Sequence of chain 2.B:
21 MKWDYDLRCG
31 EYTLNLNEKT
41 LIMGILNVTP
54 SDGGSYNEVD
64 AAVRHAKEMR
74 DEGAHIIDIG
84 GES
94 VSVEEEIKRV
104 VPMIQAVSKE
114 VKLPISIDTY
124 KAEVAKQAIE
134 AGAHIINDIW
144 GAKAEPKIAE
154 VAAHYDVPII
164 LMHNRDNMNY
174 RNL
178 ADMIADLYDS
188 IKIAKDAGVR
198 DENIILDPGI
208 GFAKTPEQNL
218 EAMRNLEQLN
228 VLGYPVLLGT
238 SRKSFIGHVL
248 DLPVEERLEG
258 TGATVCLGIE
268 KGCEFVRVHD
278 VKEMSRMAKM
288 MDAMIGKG

A small-molecule ligand and the protein it binds are described below.
Small molecule (SMILES): OCCCc1nc2ccc(C(F)(F)F)cc2[nH]1

Sequence of chain 1.B:
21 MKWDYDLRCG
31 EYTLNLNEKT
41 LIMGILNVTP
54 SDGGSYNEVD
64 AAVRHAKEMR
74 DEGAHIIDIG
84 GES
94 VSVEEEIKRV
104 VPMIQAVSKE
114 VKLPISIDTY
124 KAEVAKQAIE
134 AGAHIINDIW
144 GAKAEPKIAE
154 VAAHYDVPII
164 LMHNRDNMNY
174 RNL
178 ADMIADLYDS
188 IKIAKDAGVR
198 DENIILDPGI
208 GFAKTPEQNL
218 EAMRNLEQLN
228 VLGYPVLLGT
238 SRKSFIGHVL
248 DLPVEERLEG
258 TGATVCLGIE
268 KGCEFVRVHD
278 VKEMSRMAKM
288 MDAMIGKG

Binding-site contacts:
Ligand atom F02 contacts residue GLU256 of chain 1.B at 3.5 Å.
Ligand atom C06 contacts residue GLU256 of chain 1.B at 3.4 Å.
Ligand atom C contacts residue LEU255 of chain 1.B at 4.0 Å (hydrophobic).
Ligand atom C03 contacts residue 6DH1 of chain 2.P at 3.1 Å.
Ligand atom F01 contacts residue 6DH1 of chain 2.P at 0.6 Å.
Ligand atom C04 contacts residue 6DH1 of chain 2.P at 2.3 Å.
Ligand atom C08 contacts residue LEU255 of chain 2.B at 4.1 Å (hydrophobic).
Ligand atom C02 contacts residue 6DH1 of chain 2.P at 3.3 Å.
Ligand atom C06 contacts residue LEU255 of chain 1.B at 4.0 Å (hydrophobic).
Ligand atom C10 contacts residue GLU256 of chain 2.B at 4.0 Å.
Ligand atom N01 contacts residue 6DH1 of chain 2.P at 1.3 Å.
Ligand atom C09 contacts residue 6DH1 of chain 2.P at 0.6 Å.
Ligand atom F contacts residue GLU256 of chain 2.B at 3.9 Å.
Ligand atom C02 contacts residue GLU280 of chain 1.B at 3.1 Å.
Ligand atom C09 contacts residue LEU255 of chain 1.B at 3.9 Å (hydrophobic).
Ligand atom C10 contacts residue LEU255 of chain 2.B at 3.9 Å (hydrophobic).
Ligand atom N01 contacts residue GLU256 of chain 2.B at 3.7 Å.
Ligand atom C07 contacts residue 6DH1 of chain 2.P at 0.3 Å.
Ligand atom F contacts residue MET281 of chain 1.B at 3.6 Å.
Ligand atom F02 contacts residue 6DH1 of chain 2.P at 0.6 Å.
Ligand atom C contacts residue 6DH1 of chain 2.P at 0.7 Å.
Ligand atom O contacts residue GLU280 of chain 1.B at 2.9 Å (salt-bridge).
Ligand atom O contacts residue 6DH1 of chain 2.P at 3.9 Å.
Ligand atom C09 contacts residue GLU256 of chain 1.B at 3.4 Å.
Ligand atom F contacts residue 6DH1 of chain 2.P at 1.6 Å.
Ligand atom F contacts residue MET284 of chain 1.B at 4.0 Å.
Ligand atom C06 contacts residue 6DH1 of chain 2.P at 0.4 Å.
Ligand atom C01 contacts residue 6DH1 of chain 2.P at 0.5 Å.
Ligand atom C contacts residue LEU255 of chain 2.B at 4.0 Å (hydrophobic).
Ligand atom O contacts residue LYS279 of chain 1.B at 4.0 Å.
Ligand atom C05 contacts residue 6DH1 of chain 2.P at 1.1 Å.
Ligand atom F contacts residue GLU280 of chain 1.B at 4.0 Å.
Ligand atom F contacts residue LEU255 of chain 1.B at 4.0 Å.
Ligand atom C10 contacts residue 6DH1 of chain 2.P at 0.6 Å.
Ligand atom C08 contacts residue 6DH1 of chain 2.P at 0.4 Å.
Ligand atom N contacts residue 6DH1 of chain 2.P at 0.4 Å (h-bond).
Ligand atom F01 contacts residue GLU256 of chain 2.B at 3.6 Å.
Ligand atom F01 contacts residue LEU255 of chain 2.B at 3.9 Å.
Ligand atom C09 contacts residue GLU280 of chain 2.B at 4.0 Å.
Ligand atom C08 contacts residue GLU256 of chain 2.B at 3.6 Å.